Binding-site contacts:
Ligand atom N3 contacts residue LYS43 of chain 2.B at 3.1 Å (salt-bridge).
Ligand atom C16 contacts residue LYS43 of chain 2.B at 3.9 Å.
Ligand atom CL35 contacts residue VAL69 of chain 2.B at 4.0 Å.
Ligand atom C34 contacts residue LEU72 of chain 2.B at 3.9 Å (hydrophobic).
Ligand atom C8 contacts residue TYR45 of chain 2.B at 3.2 Å (hydrophobic).
Ligand atom N14 contacts residue LYS43 of chain 2.B at 3.8 Å.
Ligand atom C33 contacts residue LEU72 of chain 2.B at 3.7 Å (hydrophobic).
Ligand atom C7 contacts residue TYR45 of chain 2.B at 3.5 Å (hydrophobic).
Ligand atom CL36 contacts residue LEU72 of chain 2.B at 4.0 Å.
Ligand atom CL36 contacts residue MET39 of chain 2.B at 3.9 Å.
Ligand atom CL36 contacts residue PHE42 of chain 2.B at 4.0 Å.
Ligand atom N3 contacts residue TYR45 of chain 2.B at 3.6 Å.
Ligand atom C31 contacts residue ARG38 of chain 2.B at 3.8 Å.
Ligand atom N4 contacts residue TYR45 of chain 2.B at 3.9 Å.
Ligand atom C2 contacts residue LYS43 of chain 2.B at 4.0 Å.
Ligand atom O17 contacts residue PHE42 of chain 2.B at 3.5 Å.
Ligand atom C16 contacts residue PHE42 of chain 2.B at 4.0 Å (hydrophobic).
Ligand atom C32 contacts residue LEU72 of chain 2.B at 3.5 Å (hydrophobic).
Ligand atom N1 contacts residue PRO65 of chain 2.B at 3.2 Å.
Ligand atom N14 contacts residue PHE42 of chain 2.B at 3.6 Å.
Ligand atom O17 contacts residue LYS43 of chain 2.B at 2.8 Å (salt-bridge).
Ligand atom N1 contacts residue GLU62 of chain 2.B at 3.0 Å (salt-bridge).
Ligand atom C28 contacts residue THR41 of chain 2.B at 3.9 Å.
Ligand atom C23 contacts residue THR41 of chain 2.B at 3.8 Å.
Ligand atom C2 contacts residue TYR45 of chain 2.B at 3.8 Å (hydrophobic).
Ligand atom N3 contacts residue PHE44 of chain 2.B at 4.0 Å.
Ligand atom N18 contacts residue PHE42 of chain 2.B at 4.0 Å.
Ligand atom C22 contacts residue PHE42 of chain 2.B at 3.9 Å (hydrophobic).
Ligand atom C5 contacts residue LYS43 of chain 2.B at 3.6 Å.
Ligand atom C32 contacts residue LYS35 of chain 2.B at 3.7 Å.
Ligand atom C22 contacts residue THR41 of chain 2.B at 3.5 Å.
Ligand atom C2 contacts residue GLU62 of chain 2.B at 3.6 Å.
Ligand atom C15 contacts residue PHE42 of chain 2.B at 4.0 Å (hydrophobic).
Ligand atom N3 contacts residue GLU62 of chain 2.B at 2.9 Å (salt-bridge).
Ligand atom CL35 contacts residue MET39 of chain 2.B at 3.5 Å.
Ligand atom C32 contacts residue ARG38 of chain 2.B at 4.0 Å.
Ligand atom CL35 contacts residue ALA73 of chain 2.B at 3.6 Å.
Ligand atom C30 contacts residue ARG38 of chain 2.B at 3.9 Å.
Ligand atom CL35 contacts residue LEU72 of chain 2.B at 3.6 Å.
Ligand atom C20 contacts residue PHE42 of chain 2.B at 3.7 Å (hydrophobic).

This protein binds this small molecule.
Small molecule (SMILES): N=C(N)N[C@@H](C(=O)NCC(=O)N1CCC(c2cc(-c3cccc(Cl)c3Cl)n[nH]2)CC1)C1CCCCC1

Sequence of chain 2.B:
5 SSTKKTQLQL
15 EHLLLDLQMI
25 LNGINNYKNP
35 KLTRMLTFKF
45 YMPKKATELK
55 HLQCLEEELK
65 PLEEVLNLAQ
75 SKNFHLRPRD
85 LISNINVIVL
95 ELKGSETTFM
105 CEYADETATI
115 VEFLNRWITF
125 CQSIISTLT